Binding-site contacts:
Ligand atom FE contacts residue NI1 of chain 1.CA at 2.9 Å.
Ligand atom O3 contacts residue CYS546 of chain 1.F at 3.7 Å.
Ligand atom N1 contacts residue CYS543 of chain 1.F at 4.1 Å.
Ligand atom O3 contacts residue PRO498 of chain 1.F at 3.6 Å.
Ligand atom FE contacts residue CYS75 of chain 1.F at 2.3 Å.
Ligand atom O3 contacts residue ALA474 of chain 1.F at 3.8 Å.
Ligand atom N1 contacts residue VAL497 of chain 1.F at 3.7 Å.
Ligand atom C2 contacts residue ARG476 of chain 1.F at 3.5 Å.
Ligand atom O3 contacts residue HIS79 of chain 1.F at 3.3 Å (h-bond).
Ligand atom C3 contacts residue HIS79 of chain 1.F at 3.4 Å.
Ligand atom N1 contacts residue ARG476 of chain 1.F at 3.9 Å.
Ligand atom N1 contacts residue PRO498 of chain 1.F at 3.4 Å.
Ligand atom C2 contacts residue CYS75 of chain 1.F at 3.1 Å (hydrophobic).
Ligand atom C1 contacts residue NI1 of chain 1.CA at 4.1 Å.
Ligand atom C1 contacts residue PRO498 of chain 1.F at 3.5 Å (hydrophobic).
Ligand atom C2 contacts residue ALA474 of chain 1.F at 3.8 Å (hydrophobic).
Ligand atom C3 contacts residue VAL78 of chain 1.F at 3.7 Å (hydrophobic).
Ligand atom N2 contacts residue CYS75 of chain 1.F at 3.4 Å.
Ligand atom C1 contacts residue VAL497 of chain 1.F at 3.6 Å (hydrophobic).
Ligand atom C1 contacts residue CYS75 of chain 1.F at 4.2 Å (hydrophobic).
Ligand atom C3 contacts residue CYS75 of chain 1.F at 2.8 Å (hydrophobic).
Ligand atom C2 contacts residue PRO498 of chain 1.F at 4.2 Å (hydrophobic).
Ligand atom N1 contacts residue SER499 of chain 1.F at 2.9 Å (h-bond).
Ligand atom C1 contacts residue SER499 of chain 1.F at 3.9 Å.
Ligand atom O3 contacts residue VAL497 of chain 1.F at 3.5 Å.
Ligand atom O3 contacts residue VAL78 of chain 1.F at 3.4 Å.
Ligand atom N2 contacts residue PRO475 of chain 1.F at 3.4 Å.
Ligand atom N2 contacts residue ALA474 of chain 1.F at 3.4 Å.
Ligand atom O3 contacts residue LEU479 of chain 1.F at 3.7 Å.
Ligand atom C3 contacts residue PRO498 of chain 1.F at 3.9 Å (hydrophobic).
Ligand atom C3 contacts residue CYS546 of chain 1.F at 2.8 Å (hydrophobic).
Ligand atom C1 contacts residue ARG476 of chain 1.F at 3.8 Å.
Ligand atom C1 contacts residue CYS546 of chain 1.F at 3.1 Å (hydrophobic).
Ligand atom N1 contacts residue CYS546 of chain 1.F at 3.5 Å.
Ligand atom N2 contacts residue ARG476 of chain 1.F at 2.9 Å (salt-bridge).
Ligand atom FE contacts residue ARG476 of chain 1.F at 4.1 Å.
Ligand atom C3 contacts residue VAL497 of chain 1.F at 3.6 Å (hydrophobic).
Ligand atom FE contacts residue CYS546 of chain 1.F at 2.4 Å.
Ligand atom C1 contacts residue CYS543 of chain 1.F at 4.0 Å (hydrophobic).
Ligand atom O3 contacts residue CYS75 of chain 1.F at 3.6 Å.

Sequence of chain 1.F:
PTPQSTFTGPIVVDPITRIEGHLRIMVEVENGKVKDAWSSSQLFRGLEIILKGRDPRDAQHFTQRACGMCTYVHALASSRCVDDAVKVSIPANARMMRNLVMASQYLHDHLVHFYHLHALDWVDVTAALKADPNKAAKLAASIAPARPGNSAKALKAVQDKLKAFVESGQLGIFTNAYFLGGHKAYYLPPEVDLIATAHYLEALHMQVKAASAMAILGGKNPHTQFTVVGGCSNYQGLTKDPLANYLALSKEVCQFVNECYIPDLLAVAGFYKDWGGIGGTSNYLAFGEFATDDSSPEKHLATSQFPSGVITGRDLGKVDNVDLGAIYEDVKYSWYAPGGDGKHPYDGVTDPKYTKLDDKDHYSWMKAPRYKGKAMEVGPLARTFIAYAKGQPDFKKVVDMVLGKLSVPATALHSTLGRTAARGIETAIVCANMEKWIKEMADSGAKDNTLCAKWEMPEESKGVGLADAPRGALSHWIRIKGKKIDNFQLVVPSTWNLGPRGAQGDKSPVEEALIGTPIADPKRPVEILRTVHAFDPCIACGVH

This protein binds this small molecule.
Small molecule (SMILES): N#C[Fe](=C=O)C#N